Sequence of chain 1.A:
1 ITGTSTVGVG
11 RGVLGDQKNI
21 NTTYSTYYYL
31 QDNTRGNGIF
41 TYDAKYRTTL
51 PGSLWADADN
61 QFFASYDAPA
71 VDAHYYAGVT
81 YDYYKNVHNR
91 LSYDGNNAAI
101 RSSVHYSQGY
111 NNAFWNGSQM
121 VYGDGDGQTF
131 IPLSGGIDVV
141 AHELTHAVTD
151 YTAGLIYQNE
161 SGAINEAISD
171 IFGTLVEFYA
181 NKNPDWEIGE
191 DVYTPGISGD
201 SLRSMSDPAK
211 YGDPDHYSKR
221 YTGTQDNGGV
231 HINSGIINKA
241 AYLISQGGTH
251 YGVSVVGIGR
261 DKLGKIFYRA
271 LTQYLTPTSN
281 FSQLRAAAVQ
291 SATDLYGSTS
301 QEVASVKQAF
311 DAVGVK

This small molecule binds to this protein.
Small molecule (SMILES): NCCc1cccnc1

Binding-site contacts:
Ligand atom C2 contacts residue GLY212 of chain 1.A at 4.2 Å.
Ligand atom C6 contacts residue GLY212 of chain 1.A at 3.4 Å.
Ligand atom N contacts residue ASP213 of chain 1.A at 2.6 Å (salt-bridge).
Ligand atom C contacts residue ASP213 of chain 1.A at 3.4 Å.
Ligand atom N contacts residue ILE232 of chain 1.A at 4.3 Å.
Ligand atom C1 contacts residue GLY212 of chain 1.A at 4.1 Å.
Ligand atom C contacts residue TYR211 of chain 1.A at 3.4 Å (hydrophobic).
Ligand atom C1 contacts residue ASP213 of chain 1.A at 3.7 Å.
Ligand atom C1 contacts residue ILE232 of chain 1.A at 4.1 Å (hydrophobic).
Ligand atom N1 contacts residue GLY212 of chain 1.A at 4.3 Å.
Ligand atom C contacts residue GLY212 of chain 1.A at 4.5 Å.
Ligand atom N contacts residue TYR211 of chain 1.A at 3.8 Å.
Ligand atom C1 contacts residue TYR211 of chain 1.A at 4.4 Å (hydrophobic).